Binding-site contacts:
Ligand atom C2 contacts residue ASN47 of chain 42.F at 2.6 Å.
Ligand atom C4 contacts residue ASN47 of chain 42.F at 4.2 Å.
Ligand atom N2 contacts residue ASN47 of chain 42.F at 3.2 Å (h-bond).
Ligand atom O7 contacts residue ASN47 of chain 42.F at 3.9 Å.
Ligand atom C1 contacts residue ASN47 of chain 42.F at 1.4 Å.
Ligand atom C6 contacts residue ASN47 of chain 42.F at 4.0 Å.
Ligand atom C5 contacts residue ASN47 of chain 42.F at 3.4 Å.
Ligand atom C7 contacts residue ASN47 of chain 42.F at 3.8 Å.
Ligand atom C3 contacts residue ASN47 of chain 42.F at 3.9 Å.
Ligand atom O5 contacts residue ASN47 of chain 42.F at 2.2 Å (h-bond).

The small molecule below binds the protein below.
Small molecule (SMILES): CC(=O)N[C@H]1[C@H](O[C@H]2[C@H](O)[C@@H](NC(C)=O)CO[C@@H]2CO)O[C@H](CO)[C@@H](O)[C@@H]1O

Sequence of chain 42.F:
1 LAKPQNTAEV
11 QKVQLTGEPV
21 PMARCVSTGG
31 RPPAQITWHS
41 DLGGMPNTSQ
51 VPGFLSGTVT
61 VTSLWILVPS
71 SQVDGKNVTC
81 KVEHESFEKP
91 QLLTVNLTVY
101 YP